Sequence of chain 1.B:
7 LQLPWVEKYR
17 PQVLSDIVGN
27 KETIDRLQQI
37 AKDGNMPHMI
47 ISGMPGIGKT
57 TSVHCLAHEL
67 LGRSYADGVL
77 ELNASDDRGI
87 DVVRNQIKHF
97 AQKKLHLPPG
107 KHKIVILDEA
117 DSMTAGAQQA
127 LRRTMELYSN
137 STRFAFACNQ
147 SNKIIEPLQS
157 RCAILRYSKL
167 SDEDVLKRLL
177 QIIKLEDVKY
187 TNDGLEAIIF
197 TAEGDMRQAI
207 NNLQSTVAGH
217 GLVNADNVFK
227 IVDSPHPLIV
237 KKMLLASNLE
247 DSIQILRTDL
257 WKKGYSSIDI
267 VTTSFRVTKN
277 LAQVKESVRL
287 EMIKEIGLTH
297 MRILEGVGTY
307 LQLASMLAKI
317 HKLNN

Sequence of chain 1.C:
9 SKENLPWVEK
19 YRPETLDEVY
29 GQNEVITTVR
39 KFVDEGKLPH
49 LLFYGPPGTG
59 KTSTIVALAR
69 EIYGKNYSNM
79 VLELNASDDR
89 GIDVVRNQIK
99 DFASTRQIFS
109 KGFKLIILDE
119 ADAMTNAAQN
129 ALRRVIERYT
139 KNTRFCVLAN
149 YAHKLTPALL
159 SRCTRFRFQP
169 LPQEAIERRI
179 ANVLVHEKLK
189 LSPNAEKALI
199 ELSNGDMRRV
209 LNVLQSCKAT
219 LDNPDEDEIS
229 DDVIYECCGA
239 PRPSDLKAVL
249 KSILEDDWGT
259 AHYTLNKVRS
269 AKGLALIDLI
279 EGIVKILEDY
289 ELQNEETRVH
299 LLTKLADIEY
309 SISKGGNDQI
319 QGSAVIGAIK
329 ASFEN

This protein binds this small molecule.
Small molecule (SMILES): Nc1ncnc2c1ncn2[C@@H]1O[C@H](COP(=O)(O)OP(=O)(O)OP(O)(O)=S)[C@@H](O)[C@H]1O

Binding-site contacts:
Ligand atom N6 contacts residue VAL24 of chain 1.B at 2.6 Å (h-bond).
Ligand atom S1G contacts residue ARG160 of chain 1.C at 3.0 Å (salt-bridge).
Ligand atom O2A contacts residue ARG16 of chain 1.B at 3.2 Å (salt-bridge).
Ligand atom O3B contacts residue ARG203 of chain 1.B at 3.4 Å (salt-bridge).
Ligand atom O2G contacts residue ARG160 of chain 1.C at 3.3 Å (salt-bridge).
Ligand atom O3G contacts residue LYS55 of chain 1.B at 2.8 Å (salt-bridge).
Ligand atom PB contacts residue GLY52 of chain 1.B at 3.4 Å.
Ligand atom O3A contacts residue ARG203 of chain 1.B at 2.8 Å (salt-bridge).
Ligand atom O1A contacts residue THR57 of chain 1.B at 3.1 Å (h-bond).
Ligand atom O2A contacts residue THR56 of chain 1.B at 3.5 Å.
Ligand atom O1A contacts residue THR56 of chain 1.B at 3.4 Å (h-bond).
Ligand atom N6 contacts residue ILE53 of chain 1.B at 3.5 Å (h-bond).
Ligand atom N1 contacts residue VAL24 of chain 1.B at 3.4 Å (h-bond).
Ligand atom O1A contacts residue LYS55 of chain 1.B at 3.4 Å (salt-bridge).
Ligand atom O3A contacts residue GLY52 of chain 1.B at 3.5 Å.
Ligand atom O1B contacts residue ILE53 of chain 1.B at 3.0 Å (h-bond).
Ligand atom O1A contacts residue GLY54 of chain 1.B at 3.0 Å.
Ligand atom O3B contacts residue GLY52 of chain 1.B at 2.7 Å (h-bond).
Ligand atom O3G contacts residue ASN145 of chain 1.B at 3.3 Å (h-bond).
Ligand atom S1G contacts residue ALA156 of chain 1.C at 3.5 Å.
Ligand atom PB contacts residue MG1 of chain 1.M at 3.6 Å.
Ligand atom N7 contacts residue GLY54 of chain 1.B at 3.2 Å (h-bond).
Ligand atom O3' contacts residue ARG16 of chain 1.B at 3.0 Å.
Ligand atom O3G contacts residue ARG131 of chain 1.C at 3.5 Å (salt-bridge).
Ligand atom O3' contacts residue VAL12 of chain 1.B at 3.4 Å (h-bond).
Ligand atom N7 contacts residue ILE53 of chain 1.B at 3.2 Å.
Ligand atom O1B contacts residue LYS55 of chain 1.B at 3.0 Å (salt-bridge).
Ligand atom N6 contacts residue ILE23 of chain 1.B at 3.5 Å.
Ligand atom O3B contacts residue LYS55 of chain 1.B at 3.5 Å (salt-bridge).
Ligand atom S1G contacts residue ARG131 of chain 1.C at 3.5 Å (salt-bridge).
Ligand atom O2' contacts residue VAL12 of chain 1.B at 3.0 Å (h-bond).
Ligand atom PG contacts residue MG1 of chain 1.M at 3.1 Å.
Ligand atom O2G contacts residue MG1 of chain 1.M at 1.9 Å.
Ligand atom O1B contacts residue GLY54 of chain 1.B at 2.9 Å (h-bond).
Ligand atom O2B contacts residue MG1 of chain 1.M at 2.2 Å.
Ligand atom O2B contacts residue THR56 of chain 1.B at 2.9 Å (h-bond).
Ligand atom O1B contacts residue GLY52 of chain 1.B at 3.5 Å (h-bond).
Ligand atom O3G contacts residue MG1 of chain 1.M at 3.5 Å.
Ligand atom O2A contacts residue ARG203 of chain 1.B at 3.4 Å (salt-bridge).
Ligand atom C5' contacts residue ARG16 of chain 1.B at 3.5 Å.